This small molecule binds to this protein.
Small molecule (SMILES): CC(=O)N[C@H]1[C@H](O[C@H]2[C@H](O)[C@@H](NC(C)=O)CO[C@@H]2CO)O[C@H](CO)[C@@H](O[C@@H]2O[C@H](CO)[C@@H](O)[C@H](O[C@H]3O[C@H](CO)[C@@H](O)[C@H](O)[C@@H]3O)[C@@H]2O)[C@@H]1O

Sequence of chain 1.A:
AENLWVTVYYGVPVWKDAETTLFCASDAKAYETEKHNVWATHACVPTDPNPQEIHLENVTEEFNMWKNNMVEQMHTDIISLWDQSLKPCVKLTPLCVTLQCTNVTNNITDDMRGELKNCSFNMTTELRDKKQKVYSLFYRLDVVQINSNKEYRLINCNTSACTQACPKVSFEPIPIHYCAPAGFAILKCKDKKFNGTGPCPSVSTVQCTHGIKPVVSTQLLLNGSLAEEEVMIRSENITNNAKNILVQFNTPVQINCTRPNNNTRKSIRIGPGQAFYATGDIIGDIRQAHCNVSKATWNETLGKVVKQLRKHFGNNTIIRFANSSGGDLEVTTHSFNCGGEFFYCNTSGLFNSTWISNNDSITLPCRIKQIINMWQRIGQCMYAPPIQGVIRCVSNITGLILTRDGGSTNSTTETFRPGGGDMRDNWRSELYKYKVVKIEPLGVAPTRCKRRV

Binding-site contacts:
Ligand atom C7 contacts residue ASN355 of chain 1.A at 3.9 Å.
Ligand atom C7 contacts residue NAG2 of chain 1.GA at 4.4 Å.
Ligand atom C5 contacts residue ASN355 of chain 1.A at 3.6 Å.
Ligand atom C4 contacts residue NAG2 of chain 1.GA at 4.1 Å.
Ligand atom O4 contacts residue NAG1 of chain 1.GA at 4.2 Å.
Ligand atom O5 contacts residue ASN355 of chain 1.A at 2.3 Å (h-bond).
Ligand atom C2 contacts residue ASN355 of chain 1.A at 2.4 Å.
Ligand atom C2 contacts residue SER357 of chain 1.A at 4.4 Å.
Ligand atom C8 contacts residue NAG1 of chain 1.NB at 3.3 Å.
Ligand atom O7 contacts residue ASN355 of chain 1.A at 4.4 Å.
Ligand atom C1 contacts residue SER357 of chain 1.A at 3.4 Å.
Ligand atom C7 contacts residue NAG1 of chain 1.NB at 4.0 Å.
Ligand atom C8 contacts residue NAG1 of chain 1.GA at 3.8 Å.
Ligand atom C6 contacts residue NAG1 of chain 1.NB at 3.6 Å.
Ligand atom O3 contacts residue NAG2 of chain 1.GA at 4.1 Å.
Ligand atom O7 contacts residue NAG1 of chain 1.GA at 2.8 Å (h-bond).
Ligand atom C5 contacts residue NAG2 of chain 1.GA at 4.4 Å.
Ligand atom O6 contacts residue SER357 of chain 1.A at 4.5 Å.
Ligand atom C6 contacts residue BMA3 of chain 1.GA at 4.2 Å.
Ligand atom N2 contacts residue ASN355 of chain 1.A at 2.9 Å (h-bond).
Ligand atom O4 contacts residue NAG2 of chain 1.GA at 4.4 Å.
Ligand atom N2 contacts residue SER357 of chain 1.A at 4.4 Å.
Ligand atom C2 contacts residue NAG1 of chain 1.GA at 4.2 Å.
Ligand atom O7 contacts residue NAG1 of chain 1.NB at 4.0 Å.
Ligand atom C5 contacts residue SER357 of chain 1.A at 4.1 Å.
Ligand atom O7 contacts residue NAG2 of chain 1.GA at 4.4 Å.
Ligand atom O6 contacts residue NAG2 of chain 1.GA at 3.2 Å (h-bond).
Ligand atom O5 contacts residue SER357 of chain 1.A at 3.8 Å.
Ligand atom C3 contacts residue ASN355 of chain 1.A at 3.8 Å.
Ligand atom C7 contacts residue NAG1 of chain 1.GA at 3.8 Å.
Ligand atom N2 contacts residue NAG1 of chain 1.GA at 3.6 Å (h-bond).
Ligand atom C4 contacts residue ASN355 of chain 1.A at 4.2 Å.
Ligand atom C1 contacts residue ASN355 of chain 1.A at 1.4 Å.
Ligand atom C5 contacts residue NAG1 of chain 1.NB at 4.2 Å.
Ligand atom O6 contacts residue NAG1 of chain 1.NB at 3.5 Å (h-bond).
Ligand atom C8 contacts residue NAG2 of chain 1.GA at 4.3 Å.
Ligand atom C6 contacts residue NAG2 of chain 1.GA at 3.4 Å.
Ligand atom O6 contacts residue BMA3 of chain 1.GA at 4.4 Å.